A small-molecule ligand and the protein it binds are described below.
Small molecule (SMILES): O=C(O)[C@@](O)(COP(=O)(O)O)[C@H](O)[C@H](O)COP(=O)(O)O

Sequence of chain 1.G:
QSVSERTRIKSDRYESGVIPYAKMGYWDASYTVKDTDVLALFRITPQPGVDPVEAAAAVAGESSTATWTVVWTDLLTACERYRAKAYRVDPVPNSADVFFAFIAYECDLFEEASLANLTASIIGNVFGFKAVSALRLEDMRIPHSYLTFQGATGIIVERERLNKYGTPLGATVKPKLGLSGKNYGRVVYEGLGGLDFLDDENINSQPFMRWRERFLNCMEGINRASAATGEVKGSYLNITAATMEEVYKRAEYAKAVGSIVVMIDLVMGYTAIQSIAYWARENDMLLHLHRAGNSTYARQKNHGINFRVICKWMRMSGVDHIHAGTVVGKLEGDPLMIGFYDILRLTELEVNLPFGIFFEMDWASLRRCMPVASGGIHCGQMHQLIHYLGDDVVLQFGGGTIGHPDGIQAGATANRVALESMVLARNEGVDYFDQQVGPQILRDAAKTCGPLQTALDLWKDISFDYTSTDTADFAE

Sequence of chain 2.G:
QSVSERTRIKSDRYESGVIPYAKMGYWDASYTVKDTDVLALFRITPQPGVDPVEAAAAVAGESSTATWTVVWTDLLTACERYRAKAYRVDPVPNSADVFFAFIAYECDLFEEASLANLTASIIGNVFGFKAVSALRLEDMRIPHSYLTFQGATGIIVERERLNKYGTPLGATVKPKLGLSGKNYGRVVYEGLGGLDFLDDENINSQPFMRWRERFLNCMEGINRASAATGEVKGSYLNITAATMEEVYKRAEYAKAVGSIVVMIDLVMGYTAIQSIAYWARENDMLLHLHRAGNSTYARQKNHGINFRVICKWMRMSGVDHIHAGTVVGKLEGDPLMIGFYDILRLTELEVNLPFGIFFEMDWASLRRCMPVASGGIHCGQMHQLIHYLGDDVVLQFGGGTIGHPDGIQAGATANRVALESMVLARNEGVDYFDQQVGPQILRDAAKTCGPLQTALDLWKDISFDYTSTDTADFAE

Binding-site contacts:
Ligand atom O4P contacts residue ARG298 of chain 1.G at 3.0 Å (salt-bridge).
Ligand atom O4 contacts residue SER382 of chain 1.G at 2.9 Å (h-bond).
Ligand atom O3 contacts residue GLU208 of chain 1.G at 3.1 Å (salt-bridge).
Ligand atom C contacts residue LYS179 of chain 1.G at 3.4 Å.
Ligand atom O6P contacts residue HIS330 of chain 1.G at 2.6 Å (h-bond).
Ligand atom C contacts residue MG1 of chain 1.BA at 2.9 Å.
Ligand atom O2 contacts residue THR177 of chain 1.G at 2.8 Å (h-bond).
Ligand atom O6 contacts residue MG1 of chain 1.BA at 2.1 Å.
Ligand atom O5 contacts residue LEU338 of chain 1.G at 3.3 Å.
Ligand atom C3 contacts residue MG1 of chain 1.BA at 3.2 Å.
Ligand atom O6 contacts residue GLU208 of chain 1.G at 3.1 Å (salt-bridge).
Ligand atom O3P contacts residue THR69 of chain 2.G at 2.6 Å (h-bond).
Ligand atom C contacts residue ASN127 of chain 2.G at 3.5 Å.
Ligand atom O6 contacts residue ASP207 of chain 1.G at 3.2 Å (salt-bridge).
Ligand atom O3 contacts residue HIS297 of chain 1.G at 3.0 Å (h-bond).
Ligand atom O5P contacts residue ARG298 of chain 1.G at 2.8 Å (salt-bridge).
Ligand atom O2 contacts residue MG1 of chain 1.BA at 2.4 Å.
Ligand atom O3P contacts residue GLY407 of chain 1.G at 2.9 Å (h-bond).
Ligand atom O1P contacts residue THR69 of chain 2.G at 2.9 Å (h-bond).
Ligand atom C2 contacts residue MG1 of chain 1.BA at 3.0 Å.
Ligand atom O3P contacts residue LYS179 of chain 1.G at 3.2 Å.
Ligand atom O1P contacts residue GLY384 of chain 1.G at 3.2 Å (h-bond).
Ligand atom O6 contacts residue LYS179 of chain 1.G at 3.4 Å (salt-bridge).
Ligand atom P1 contacts residue THR69 of chain 2.G at 3.3 Å.
Ligand atom O1P contacts residue LYS337 of chain 1.G at 2.7 Å (salt-bridge).
Ligand atom O2 contacts residue LYS179 of chain 1.G at 3.1 Å (salt-bridge).
Ligand atom O2P contacts residue GLY406 of chain 1.G at 3.1 Å (h-bond).
Ligand atom O3P contacts residue GLY406 of chain 1.G at 3.4 Å.
Ligand atom O6P contacts residue SER382 of chain 1.G at 3.3 Å (h-bond).
Ligand atom O1 contacts residue LYS179 of chain 1.G at 3.4 Å.
Ligand atom O1P contacts residue TRP70 of chain 2.G at 3.3 Å.
Ligand atom O6 contacts residue ASN127 of chain 2.G at 2.9 Å (h-bond).
Ligand atom O7 contacts residue LYS337 of chain 1.G at 2.9 Å (salt-bridge).
Ligand atom O4 contacts residue GLY383 of chain 1.G at 3.1 Å (h-bond).
Ligand atom O3 contacts residue KCX205 of chain 1.G at 2.5 Å (h-bond).
Ligand atom C3 contacts residue KCX205 of chain 1.G at 3.2 Å.
Ligand atom O3 contacts residue MG1 of chain 1.BA at 2.3 Å.
Ligand atom C5 contacts residue ASN127 of chain 2.G at 3.5 Å.
Ligand atom O2 contacts residue KCX205 of chain 1.G at 3.2 Å (h-bond).
Ligand atom O6 contacts residue LYS181 of chain 1.G at 2.7 Å (salt-bridge).